Sequence of chain 1.Y:
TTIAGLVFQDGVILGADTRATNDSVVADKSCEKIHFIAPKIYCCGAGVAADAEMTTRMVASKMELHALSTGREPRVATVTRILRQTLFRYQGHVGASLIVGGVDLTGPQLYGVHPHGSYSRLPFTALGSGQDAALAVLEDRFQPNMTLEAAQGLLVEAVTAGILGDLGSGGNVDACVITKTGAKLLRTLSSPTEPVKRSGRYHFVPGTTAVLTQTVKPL

This protein binds this small molecule.
Small molecule (SMILES): CCc1cccc(C[C@H](NC(=O)[C@H](Cc2ccccc2)NC(=O)c2cnccn2)B(O)O)c1

Binding-site contacts:
Ligand atom O3 contacts residue GLY47 of chain 1.J at 2.9 Å (h-bond).
Ligand atom O15 contacts residue VAL20 of chain 1.J at 3.4 Å.
Ligand atom C21 contacts residue GLY47 of chain 1.J at 3.6 Å.
Ligand atom N6 contacts residue GLY47 of chain 1.J at 3.0 Å (h-bond).
Ligand atom C10 contacts residue PHE31 of chain 1.J at 3.5 Å (hydrophobic).
Ligand atom C18 contacts residue ALA49 of chain 1.J at 3.7 Å (hydrophobic).
Ligand atom C18 contacts residue SER21 of chain 1.J at 3.7 Å.
Ligand atom C9 contacts residue ALA49 of chain 1.J at 3.5 Å (hydrophobic).
Ligand atom C29 contacts residue HIS114 of chain 1.Y at 3.6 Å.
Ligand atom O4 contacts residue THR1 of chain 1.J at 2.1 Å (h-bond).
Ligand atom B2 contacts residue LYS33 of chain 1.J at 3.8 Å.
Ligand atom C19 contacts residue SER21 of chain 1.J at 3.7 Å.
Ligand atom C9 contacts residue PHE31 of chain 1.J at 3.5 Å (hydrophobic).
Ligand atom C11 contacts residue ALA52 of chain 1.J at 3.6 Å (hydrophobic).
Ligand atom C5 contacts residue THR1 of chain 1.J at 3.2 Å.
Ligand atom C1 contacts residue THR1 of chain 1.J at 2.7 Å.
Ligand atom C24 contacts residue SER168 of chain 1.J at 3.6 Å.
Ligand atom C33 contacts residue ALA49 of chain 1.J at 3.6 Å (hydrophobic).
Ligand atom C14 contacts residue GLY47 of chain 1.J at 3.7 Å.
Ligand atom C33 contacts residue GLN53 of chain 1.J at 3.4 Å.
Ligand atom N31 contacts residue VAL20 of chain 1.J at 3.3 Å.
Ligand atom C10 contacts residue ALA49 of chain 1.J at 3.7 Å (hydrophobic).
Ligand atom C32 contacts residue PHE31 of chain 1.J at 3.6 Å (hydrophobic).
Ligand atom C11 contacts residue ALA49 of chain 1.J at 3.6 Å (hydrophobic).
Ligand atom C25 contacts residue SER21 of chain 1.J at 3.5 Å.
Ligand atom O3 contacts residue SER46 of chain 1.J at 3.7 Å.
Ligand atom C17 contacts residue SER21 of chain 1.J at 3.4 Å.
Ligand atom C14 contacts residue SER21 of chain 1.J at 3.7 Å.
Ligand atom C32 contacts residue VAL20 of chain 1.J at 3.2 Å (hydrophobic).
Ligand atom C33 contacts residue TYR119 of chain 1.Y at 3.4 Å (hydrophobic).
Ligand atom C30 contacts residue VAL20 of chain 1.J at 3.7 Å (hydrophobic).
Ligand atom B2 contacts residue THR1 of chain 1.J at 1.5 Å.
Ligand atom C12 contacts residue LEU45 of chain 1.J at 3.6 Å (hydrophobic).
Ligand atom O15 contacts residue SER21 of chain 1.J at 3.0 Å (h-bond).
Ligand atom N16 contacts residue SER21 of chain 1.J at 3.1 Å (h-bond).
Ligand atom O3 contacts residue THR1 of chain 1.J at 2.4 Å (h-bond).
Ligand atom O26 contacts residue ALA49 of chain 1.J at 3.4 Å (h-bond).
Ligand atom C32 contacts residue ALA49 of chain 1.J at 3.8 Å (hydrophobic).
Ligand atom C11 contacts residue LEU45 of chain 1.J at 3.7 Å (hydrophobic).
Ligand atom N31 contacts residue SER21 of chain 1.J at 3.6 Å.

Sequence of chain 1.J:
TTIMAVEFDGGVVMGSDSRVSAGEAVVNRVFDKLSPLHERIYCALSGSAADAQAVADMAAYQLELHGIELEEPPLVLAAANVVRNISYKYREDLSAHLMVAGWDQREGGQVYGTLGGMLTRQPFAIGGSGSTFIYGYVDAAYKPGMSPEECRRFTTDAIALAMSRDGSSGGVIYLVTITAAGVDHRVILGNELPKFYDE